Binding-site contacts:
Ligand atom C2 contacts residue ASN471 of chain 1.A at 2.5 Å.
Ligand atom C3 contacts residue ASN471 of chain 1.A at 2.4 Å.
Ligand atom C6 contacts residue ARG467 of chain 1.A at 4.0 Å.
Ligand atom O7 contacts residue ASN471 of chain 1.A at 3.6 Å.
Ligand atom O4 contacts residue GLU475 of chain 1.A at 4.3 Å.
Ligand atom O4 contacts residue ASN471 of chain 1.A at 4.2 Å.
Ligand atom O6 contacts residue ARG467 of chain 1.A at 2.8 Å (salt-bridge).
Ligand atom N2 contacts residue ASN471 of chain 1.A at 2.4 Å (h-bond).
Ligand atom C5 contacts residue ARG467 of chain 1.A at 4.3 Å.
Ligand atom C6 contacts residue ASN471 of chain 1.A at 4.0 Å.
Ligand atom C7 contacts residue ASN471 of chain 1.A at 3.5 Å.
Ligand atom C1 contacts residue ASN471 of chain 1.A at 1.6 Å.
Ligand atom O3 contacts residue ASN471 of chain 1.A at 3.2 Å (h-bond).
Ligand atom O5 contacts residue ASN471 of chain 1.A at 2.4 Å (h-bond).
Ligand atom C4 contacts residue ASN471 of chain 1.A at 3.3 Å.
Ligand atom C5 contacts residue ASN471 of chain 1.A at 2.7 Å.
Ligand atom O6 contacts residue ASN471 of chain 1.A at 4.2 Å.

A small-molecule ligand and the protein it binds are described below.
Small molecule (SMILES): CC(=O)N[C@@H]1[C@@H](O)[C@H](O)[C@@H](CO)O[C@H]1O

Sequence of chain 1.A:
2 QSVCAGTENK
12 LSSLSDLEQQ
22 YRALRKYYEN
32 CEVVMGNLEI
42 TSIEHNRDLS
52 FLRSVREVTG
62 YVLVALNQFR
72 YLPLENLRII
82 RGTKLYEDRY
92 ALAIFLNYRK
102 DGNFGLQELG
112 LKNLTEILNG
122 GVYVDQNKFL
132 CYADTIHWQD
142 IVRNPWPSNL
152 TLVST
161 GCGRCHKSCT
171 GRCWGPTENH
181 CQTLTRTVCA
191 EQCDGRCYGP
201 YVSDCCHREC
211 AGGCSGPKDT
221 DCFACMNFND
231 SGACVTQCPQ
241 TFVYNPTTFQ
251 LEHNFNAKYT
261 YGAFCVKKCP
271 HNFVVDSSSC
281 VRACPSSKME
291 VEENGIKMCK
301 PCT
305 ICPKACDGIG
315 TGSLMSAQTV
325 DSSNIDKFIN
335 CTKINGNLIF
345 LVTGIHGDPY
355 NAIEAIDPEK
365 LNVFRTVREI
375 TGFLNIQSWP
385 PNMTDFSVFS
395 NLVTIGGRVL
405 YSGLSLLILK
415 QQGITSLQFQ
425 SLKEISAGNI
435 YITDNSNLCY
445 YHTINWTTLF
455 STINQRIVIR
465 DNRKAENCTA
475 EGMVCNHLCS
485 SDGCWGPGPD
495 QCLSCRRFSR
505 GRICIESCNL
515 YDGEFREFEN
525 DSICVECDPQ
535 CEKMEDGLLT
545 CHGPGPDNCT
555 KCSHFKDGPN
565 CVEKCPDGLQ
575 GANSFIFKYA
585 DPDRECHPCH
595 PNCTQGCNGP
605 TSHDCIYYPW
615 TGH